Sequence of chain 1.C:
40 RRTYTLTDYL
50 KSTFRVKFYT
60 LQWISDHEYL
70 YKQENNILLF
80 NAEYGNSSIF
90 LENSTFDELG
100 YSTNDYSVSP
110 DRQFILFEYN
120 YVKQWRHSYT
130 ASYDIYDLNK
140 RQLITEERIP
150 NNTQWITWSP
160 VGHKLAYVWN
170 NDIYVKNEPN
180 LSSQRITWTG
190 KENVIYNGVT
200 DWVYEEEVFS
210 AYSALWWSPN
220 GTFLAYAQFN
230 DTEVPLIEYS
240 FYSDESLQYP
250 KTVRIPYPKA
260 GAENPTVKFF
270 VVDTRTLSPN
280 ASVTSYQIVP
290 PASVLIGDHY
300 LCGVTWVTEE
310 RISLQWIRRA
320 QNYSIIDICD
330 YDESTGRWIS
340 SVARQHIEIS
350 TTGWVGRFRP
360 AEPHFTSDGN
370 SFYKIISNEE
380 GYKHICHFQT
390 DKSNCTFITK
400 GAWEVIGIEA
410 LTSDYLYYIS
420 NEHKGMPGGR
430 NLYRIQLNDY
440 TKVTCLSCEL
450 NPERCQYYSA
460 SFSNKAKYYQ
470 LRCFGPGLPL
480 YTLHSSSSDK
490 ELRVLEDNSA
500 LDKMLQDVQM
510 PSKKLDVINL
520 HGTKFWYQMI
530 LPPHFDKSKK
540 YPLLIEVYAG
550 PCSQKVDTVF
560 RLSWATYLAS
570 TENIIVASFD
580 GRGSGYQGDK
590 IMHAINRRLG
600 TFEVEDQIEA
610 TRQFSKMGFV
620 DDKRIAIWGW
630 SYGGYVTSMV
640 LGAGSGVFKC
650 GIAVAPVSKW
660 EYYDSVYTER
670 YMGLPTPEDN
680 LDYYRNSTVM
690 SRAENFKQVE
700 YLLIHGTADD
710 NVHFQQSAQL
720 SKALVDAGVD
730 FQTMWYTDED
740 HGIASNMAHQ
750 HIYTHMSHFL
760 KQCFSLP

The protein below binds the small molecule below.
Small molecule (SMILES): CC(=O)N[C@@H]1[C@@H](O)[C@H](O)[C@@H](CO)O[C@H]1O

Binding-site contacts:
Ligand atom O6 contacts residue ASN279 of chain 1.C at 4.0 Å.
Ligand atom C4 contacts residue ASN279 of chain 1.C at 4.2 Å.
Ligand atom O7 contacts residue ASN279 of chain 1.C at 3.9 Å.
Ligand atom N2 contacts residue ASN279 of chain 1.C at 2.8 Å (h-bond).
Ligand atom C7 contacts residue ASN279 of chain 1.C at 3.5 Å.
Ligand atom C8 contacts residue ASN279 of chain 1.C at 4.4 Å.
Ligand atom O5 contacts residue ASN279 of chain 1.C at 2.4 Å (h-bond).
Ligand atom C3 contacts residue ASN279 of chain 1.C at 3.8 Å.
Ligand atom C5 contacts residue ASN279 of chain 1.C at 3.7 Å.
Ligand atom C2 contacts residue ASN279 of chain 1.C at 2.4 Å.
Ligand atom C1 contacts residue ASN279 of chain 1.C at 1.4 Å.